This protein binds this small molecule.
Small molecule (SMILES): CC(=O)N[C@H]1CO[C@H](CO[C@@H]2O[C@@H](C)[C@@H](O)[C@@H](O)[C@@H]2O)[C@@H](O)[C@@H]1O

Sequence of chain 1.G:
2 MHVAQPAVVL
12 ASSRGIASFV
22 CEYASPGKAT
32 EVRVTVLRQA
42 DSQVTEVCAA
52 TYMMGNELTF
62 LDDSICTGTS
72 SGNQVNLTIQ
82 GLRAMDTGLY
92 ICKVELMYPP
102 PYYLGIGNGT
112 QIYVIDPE

Binding-site contacts:
Ligand atom O3 contacts residue THR70 of chain 1.G at 3.4 Å.
Ligand atom O6 contacts residue THR79 of chain 1.G at 4.4 Å.
Ligand atom O5 contacts residue THR79 of chain 1.G at 3.7 Å.
Ligand atom C3 contacts residue THR70 of chain 1.G at 4.1 Å.
Ligand atom C5 contacts residue SER19 of chain 1.G at 3.8 Å.
Ligand atom O2 contacts residue THR70 of chain 1.G at 4.4 Å.
Ligand atom C8 contacts residue VAL21 of chain 1.G at 3.8 Å (hydrophobic).
Ligand atom O5 contacts residue SER19 of chain 1.G at 4.2 Å.
Ligand atom C1 contacts residue THR79 of chain 1.G at 4.2 Å.
Ligand atom C1 contacts residue SER19 of chain 1.G at 4.3 Å.
Ligand atom C5 contacts residue THR79 of chain 1.G at 3.9 Å.
Ligand atom C6 contacts residue SER19 of chain 1.G at 4.4 Å.
Ligand atom C4 contacts residue ASN77 of chain 1.G at 4.2 Å.
Ligand atom C7 contacts residue ASN77 of chain 1.G at 3.3 Å.
Ligand atom C5 contacts residue ASN77 of chain 1.G at 3.6 Å.
Ligand atom O5 contacts residue ASN77 of chain 1.G at 2.3 Å (h-bond).
Ligand atom C2 contacts residue ASN77 of chain 1.G at 2.5 Å.
Ligand atom O7 contacts residue ASN77 of chain 1.G at 3.3 Å (h-bond).
Ligand atom N2 contacts residue ASN77 of chain 1.G at 3.0 Å (h-bond).
Ligand atom C3 contacts residue ASN77 of chain 1.G at 3.8 Å.
Ligand atom C1 contacts residue ASN77 of chain 1.G at 1.4 Å.
Ligand atom C8 contacts residue ASN77 of chain 1.G at 4.2 Å.
Ligand atom C6 contacts residue THR79 of chain 1.G at 4.0 Å.